Sequence of chain 2.A:
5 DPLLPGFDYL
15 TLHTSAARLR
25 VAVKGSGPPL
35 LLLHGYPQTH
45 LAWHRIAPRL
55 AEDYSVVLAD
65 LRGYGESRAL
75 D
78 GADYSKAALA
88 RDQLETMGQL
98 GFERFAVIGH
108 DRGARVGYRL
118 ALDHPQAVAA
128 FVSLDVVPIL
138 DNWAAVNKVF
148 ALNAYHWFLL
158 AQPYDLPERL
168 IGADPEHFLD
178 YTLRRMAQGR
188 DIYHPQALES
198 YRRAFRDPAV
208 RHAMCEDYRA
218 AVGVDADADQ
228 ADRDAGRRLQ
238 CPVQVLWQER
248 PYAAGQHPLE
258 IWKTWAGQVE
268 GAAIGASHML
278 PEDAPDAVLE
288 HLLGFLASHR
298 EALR

The small molecule below binds the protein below.
Small molecule (SMILES): O=C(O)CF

Binding-site contacts:
Ligand atom C contacts residue ARG181 of chain 2.A at 3.5 Å.
Ligand atom F contacts residue TYR190 of chain 2.A at 3.3 Å.
Ligand atom C contacts residue ASP177 of chain 2.A at 4.1 Å.
Ligand atom F contacts residue ARG181 of chain 2.A at 4.4 Å.
Ligand atom F contacts residue LEU195 of chain 2.A at 3.8 Å.
Ligand atom O contacts residue ARG181 of chain 2.A at 3.8 Å.
Ligand atom CH3 contacts residue LEU180 of chain 2.A at 4.2 Å (hydrophobic).
Ligand atom OXT contacts residue ARG181 of chain 2.A at 2.9 Å (salt-bridge).
Ligand atom OXT contacts residue ASP177 of chain 2.A at 3.3 Å.
Ligand atom CH3 contacts residue ASP177 of chain 2.A at 3.6 Å.
Ligand atom CH3 contacts residue ARG181 of chain 2.A at 4.0 Å.
Ligand atom CH3 contacts residue LEU195 of chain 2.A at 3.9 Å (hydrophobic).
Ligand atom F contacts residue LEU180 of chain 2.A at 4.1 Å.